Binding-site contacts:
Ligand atom C8 contacts residue TYR512 of chain 1.A at 3.7 Å (hydrophobic).
Ligand atom C1 contacts residue ASP514 of chain 1.A at 3.6 Å.
Ligand atom O5 contacts residue ASN489 of chain 1.A at 2.4 Å (h-bond).
Ligand atom C8 contacts residue ASP514 of chain 1.A at 3.9 Å.
Ligand atom O5 contacts residue ASP465 of chain 1.A at 4.1 Å.
Ligand atom C1 contacts residue ASP465 of chain 1.A at 4.4 Å.
Ligand atom O4 contacts residue ARG450 of chain 1.A at 4.2 Å.
Ligand atom O6 contacts residue SER404 of chain 1.A at 3.7 Å.
Ligand atom O7 contacts residue LYS454 of chain 1.A at 3.2 Å (salt-bridge).
Ligand atom C6 contacts residue SER467 of chain 1.A at 3.4 Å.
Ligand atom C5 contacts residue ASN489 of chain 1.A at 3.6 Å.
Ligand atom O7 contacts residue ILE453 of chain 1.A at 4.2 Å.
Ligand atom C5 contacts residue ARG450 of chain 1.A at 4.2 Å.
Ligand atom C4 contacts residue ASN489 of chain 1.A at 4.1 Å.
Ligand atom C8 contacts residue ASN489 of chain 1.A at 4.2 Å.
Ligand atom C8 contacts residue LYS454 of chain 1.A at 3.9 Å.
Ligand atom C8 contacts residue CYS457 of chain 1.A at 3.7 Å (hydrophobic).
Ligand atom C7 contacts residue ASN489 of chain 1.A at 3.2 Å.
Ligand atom C2 contacts residue ASP514 of chain 1.A at 3.6 Å.
Ligand atom C5 contacts residue SER491 of chain 1.A at 4.2 Å.
Ligand atom C5 contacts residue SER467 of chain 1.A at 3.8 Å.
Ligand atom C1 contacts residue SER467 of chain 1.A at 3.9 Å.
Ligand atom C6 contacts residue LEU468 of chain 1.A at 3.8 Å (hydrophobic).
Ligand atom C3 contacts residue ASN489 of chain 1.A at 3.6 Å.
Ligand atom C3 contacts residue ASP514 of chain 1.A at 4.0 Å.
Ligand atom C2 contacts residue ASN489 of chain 1.A at 2.1 Å.
Ligand atom O5 contacts residue SER467 of chain 1.A at 3.0 Å (h-bond).
Ligand atom C6 contacts residue ARG450 of chain 1.A at 4.2 Å.
Ligand atom C7 contacts residue LYS454 of chain 1.A at 3.8 Å.
Ligand atom O2 contacts residue ARG450 of chain 1.A at 3.7 Å.
Ligand atom O6 contacts residue LEU468 of chain 1.A at 3.6 Å.
Ligand atom O7 contacts residue ASN489 of chain 1.A at 3.6 Å (h-bond).
Ligand atom C7 contacts residue ASP514 of chain 1.A at 3.8 Å.
Ligand atom N2 contacts residue ASP514 of chain 1.A at 2.8 Å (salt-bridge).
Ligand atom C2 contacts residue ARG450 of chain 1.A at 4.3 Å.
Ligand atom N2 contacts residue ASN489 of chain 1.A at 2.5 Å (h-bond).
Ligand atom O6 contacts residue SER467 of chain 1.A at 3.2 Å (h-bond).
Ligand atom C1 contacts residue ASN489 of chain 1.A at 1.4 Å.
Ligand atom O5 contacts residue SER491 of chain 1.A at 4.0 Å.
Ligand atom C1 contacts residue SER491 of chain 1.A at 3.9 Å.

Sequence of chain 1.A:
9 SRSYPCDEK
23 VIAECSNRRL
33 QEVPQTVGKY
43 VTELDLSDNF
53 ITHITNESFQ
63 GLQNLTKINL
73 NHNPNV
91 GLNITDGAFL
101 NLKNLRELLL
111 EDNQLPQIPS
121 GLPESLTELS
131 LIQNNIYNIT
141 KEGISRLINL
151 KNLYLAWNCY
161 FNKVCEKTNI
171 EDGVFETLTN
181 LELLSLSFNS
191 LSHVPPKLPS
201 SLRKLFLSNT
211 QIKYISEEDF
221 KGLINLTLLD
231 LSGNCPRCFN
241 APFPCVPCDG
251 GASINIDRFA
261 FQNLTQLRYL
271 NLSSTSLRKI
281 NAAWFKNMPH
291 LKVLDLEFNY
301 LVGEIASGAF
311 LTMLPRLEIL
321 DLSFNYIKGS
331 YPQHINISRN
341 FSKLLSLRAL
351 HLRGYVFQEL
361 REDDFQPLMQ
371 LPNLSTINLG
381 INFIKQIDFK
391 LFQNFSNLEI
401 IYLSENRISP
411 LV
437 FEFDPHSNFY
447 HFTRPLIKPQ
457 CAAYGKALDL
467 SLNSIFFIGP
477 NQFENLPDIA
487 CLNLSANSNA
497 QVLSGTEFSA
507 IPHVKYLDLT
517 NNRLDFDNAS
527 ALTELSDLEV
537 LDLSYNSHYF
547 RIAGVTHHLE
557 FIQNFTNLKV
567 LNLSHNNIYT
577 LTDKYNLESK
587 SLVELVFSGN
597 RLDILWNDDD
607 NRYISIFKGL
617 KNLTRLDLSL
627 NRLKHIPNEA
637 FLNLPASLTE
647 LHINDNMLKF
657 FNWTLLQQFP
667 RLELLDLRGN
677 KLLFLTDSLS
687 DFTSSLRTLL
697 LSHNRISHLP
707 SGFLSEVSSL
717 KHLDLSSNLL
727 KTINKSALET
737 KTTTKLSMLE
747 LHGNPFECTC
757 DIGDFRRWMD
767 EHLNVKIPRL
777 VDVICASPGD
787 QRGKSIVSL

This small molecule binds to this protein.
Small molecule (SMILES): CC(=O)N[C@H]1[C@H](O[C@H]2[C@H](O)[C@@H](NC(C)=O)CO[C@@H]2CO)O[C@H](CO)[C@@H](O[C@@H]2O[C@H](CO)[C@@H](O)[C@H](O)[C@@H]2O)[C@@H]1O